Sequence of chain 1.C:
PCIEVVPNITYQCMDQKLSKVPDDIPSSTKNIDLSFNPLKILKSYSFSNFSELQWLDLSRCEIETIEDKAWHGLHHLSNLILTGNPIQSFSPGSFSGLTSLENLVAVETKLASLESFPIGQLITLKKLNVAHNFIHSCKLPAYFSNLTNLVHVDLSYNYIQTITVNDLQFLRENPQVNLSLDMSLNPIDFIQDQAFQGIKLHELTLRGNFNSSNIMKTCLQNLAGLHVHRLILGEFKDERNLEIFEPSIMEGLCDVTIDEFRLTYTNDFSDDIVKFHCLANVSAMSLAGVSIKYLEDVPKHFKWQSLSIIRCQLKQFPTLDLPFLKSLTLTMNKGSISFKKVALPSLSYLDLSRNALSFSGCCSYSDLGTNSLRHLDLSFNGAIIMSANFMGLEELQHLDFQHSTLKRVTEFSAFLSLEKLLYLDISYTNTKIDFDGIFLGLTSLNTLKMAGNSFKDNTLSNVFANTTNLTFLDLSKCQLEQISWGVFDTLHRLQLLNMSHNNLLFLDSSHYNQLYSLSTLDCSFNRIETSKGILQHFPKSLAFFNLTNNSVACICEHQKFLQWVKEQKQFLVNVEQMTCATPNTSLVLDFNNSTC

The protein below binds the small molecule below.
Small molecule (SMILES): CCCCCCCCCCC[C@@H](O)CC(=O)N[C@@H]1[C@@H](OC(=O)C[C@H](O)CCCCCCCCCCC)[C@H](OP(=O)(O)O)[C@@H](CO)O[C@H]1O

Binding-site contacts:
Ligand atom C16 contacts residue SER104 of chain 1.D at 3.6 Å.
Ligand atom C7 contacts residue LP51 of chain 1.M at 3.5 Å.
Ligand atom O43 contacts residue PRO102 of chain 1.D at 3.2 Å (h-bond).
Ligand atom C22 contacts residue LP51 of chain 1.M at 3.8 Å.
Ligand atom C30 contacts residue PRO102 of chain 1.D at 3.5 Å (hydrophobic).
Ligand atom C31 contacts residue PHE103 of chain 1.D at 3.8 Å (hydrophobic).
Ligand atom O47 contacts residue LYS242 of chain 1.C at 3.8 Å.
Ligand atom C2 contacts residue SER104 of chain 1.D at 3.8 Å.
Ligand atom O43 contacts residue TYR86 of chain 1.D at 3.2 Å (h-bond).
Ligand atom C4 contacts residue LP51 of chain 1.M at 3.7 Å.
Ligand atom C33 contacts residue TYR86 of chain 1.D at 3.5 Å (hydrophobic).
Ligand atom C40 contacts residue VAL47 of chain 1.D at 3.5 Å (hydrophobic).
Ligand atom C5 contacts residue LP51 of chain 1.M at 3.3 Å.
Ligand atom O42 contacts residue PHE103 of chain 1.D at 3.7 Å.
Ligand atom C7 contacts residue SER104 of chain 1.D at 3.7 Å.
Ligand atom C38 contacts residue VAL45 of chain 1.D at 3.9 Å (hydrophobic).
Ligand atom C24 contacts residue LP51 of chain 1.M at 3.8 Å.
Ligand atom C22 contacts residue ILE36 of chain 1.D at 3.8 Å (hydrophobic).
Ligand atom C8 contacts residue SER104 of chain 1.D at 3.6 Å.
Ligand atom N2 contacts residue SER104 of chain 1.D at 2.9 Å (h-bond).
Ligand atom P45 contacts residue LYS242 of chain 1.C at 3.6 Å.
Ligand atom O7 contacts residue LP51 of chain 1.M at 3.4 Å (h-bond).
Ligand atom C1 contacts residue LP51 of chain 1.M at 1.4 Å.
Ligand atom O46 contacts residue LYS242 of chain 1.C at 2.4 Å (salt-bridge).
Ligand atom C8 contacts residue PHE105 of chain 1.D at 3.8 Å (hydrophobic).
Ligand atom C32 contacts residue TYR86 of chain 1.D at 3.5 Å (hydrophobic).
Ligand atom O42 contacts residue SER104 of chain 1.D at 3.2 Å (h-bond).
Ligand atom C3 contacts residue LP51 of chain 1.M at 3.4 Å.
Ligand atom C37 contacts residue ILE101 of chain 1.D at 3.9 Å (hydrophobic).
Ligand atom N2 contacts residue LP51 of chain 1.M at 3.0 Å (h-bond).
Ligand atom C30 contacts residue PHE103 of chain 1.D at 3.9 Å (hydrophobic).
Ligand atom C29 contacts residue LYS242 of chain 1.C at 3.2 Å.
Ligand atom C8 contacts residue LP51 of chain 1.M at 3.6 Å.
Ligand atom C23 contacts residue VAL45 of chain 1.D at 3.6 Å (hydrophobic).
Ligand atom O6 contacts residue LYS339 of chain 1.C at 3.7 Å.
Ligand atom C38 contacts residue ILE101 of chain 1.D at 3.9 Å (hydrophobic).
Ligand atom C2 contacts residue LP51 of chain 1.M at 2.1 Å.
Ligand atom C41 contacts residue VAL47 of chain 1.D at 3.9 Å (hydrophobic).
Ligand atom O5 contacts residue LP51 of chain 1.M at 1.9 Å (h-bond).
Ligand atom O43 contacts residue LYS242 of chain 1.C at 3.5 Å (salt-bridge).

Sequence of chain 1.D:
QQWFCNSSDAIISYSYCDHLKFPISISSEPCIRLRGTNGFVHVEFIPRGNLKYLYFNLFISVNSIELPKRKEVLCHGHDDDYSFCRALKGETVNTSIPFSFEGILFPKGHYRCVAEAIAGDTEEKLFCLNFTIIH